Sequence of chain 1.A:
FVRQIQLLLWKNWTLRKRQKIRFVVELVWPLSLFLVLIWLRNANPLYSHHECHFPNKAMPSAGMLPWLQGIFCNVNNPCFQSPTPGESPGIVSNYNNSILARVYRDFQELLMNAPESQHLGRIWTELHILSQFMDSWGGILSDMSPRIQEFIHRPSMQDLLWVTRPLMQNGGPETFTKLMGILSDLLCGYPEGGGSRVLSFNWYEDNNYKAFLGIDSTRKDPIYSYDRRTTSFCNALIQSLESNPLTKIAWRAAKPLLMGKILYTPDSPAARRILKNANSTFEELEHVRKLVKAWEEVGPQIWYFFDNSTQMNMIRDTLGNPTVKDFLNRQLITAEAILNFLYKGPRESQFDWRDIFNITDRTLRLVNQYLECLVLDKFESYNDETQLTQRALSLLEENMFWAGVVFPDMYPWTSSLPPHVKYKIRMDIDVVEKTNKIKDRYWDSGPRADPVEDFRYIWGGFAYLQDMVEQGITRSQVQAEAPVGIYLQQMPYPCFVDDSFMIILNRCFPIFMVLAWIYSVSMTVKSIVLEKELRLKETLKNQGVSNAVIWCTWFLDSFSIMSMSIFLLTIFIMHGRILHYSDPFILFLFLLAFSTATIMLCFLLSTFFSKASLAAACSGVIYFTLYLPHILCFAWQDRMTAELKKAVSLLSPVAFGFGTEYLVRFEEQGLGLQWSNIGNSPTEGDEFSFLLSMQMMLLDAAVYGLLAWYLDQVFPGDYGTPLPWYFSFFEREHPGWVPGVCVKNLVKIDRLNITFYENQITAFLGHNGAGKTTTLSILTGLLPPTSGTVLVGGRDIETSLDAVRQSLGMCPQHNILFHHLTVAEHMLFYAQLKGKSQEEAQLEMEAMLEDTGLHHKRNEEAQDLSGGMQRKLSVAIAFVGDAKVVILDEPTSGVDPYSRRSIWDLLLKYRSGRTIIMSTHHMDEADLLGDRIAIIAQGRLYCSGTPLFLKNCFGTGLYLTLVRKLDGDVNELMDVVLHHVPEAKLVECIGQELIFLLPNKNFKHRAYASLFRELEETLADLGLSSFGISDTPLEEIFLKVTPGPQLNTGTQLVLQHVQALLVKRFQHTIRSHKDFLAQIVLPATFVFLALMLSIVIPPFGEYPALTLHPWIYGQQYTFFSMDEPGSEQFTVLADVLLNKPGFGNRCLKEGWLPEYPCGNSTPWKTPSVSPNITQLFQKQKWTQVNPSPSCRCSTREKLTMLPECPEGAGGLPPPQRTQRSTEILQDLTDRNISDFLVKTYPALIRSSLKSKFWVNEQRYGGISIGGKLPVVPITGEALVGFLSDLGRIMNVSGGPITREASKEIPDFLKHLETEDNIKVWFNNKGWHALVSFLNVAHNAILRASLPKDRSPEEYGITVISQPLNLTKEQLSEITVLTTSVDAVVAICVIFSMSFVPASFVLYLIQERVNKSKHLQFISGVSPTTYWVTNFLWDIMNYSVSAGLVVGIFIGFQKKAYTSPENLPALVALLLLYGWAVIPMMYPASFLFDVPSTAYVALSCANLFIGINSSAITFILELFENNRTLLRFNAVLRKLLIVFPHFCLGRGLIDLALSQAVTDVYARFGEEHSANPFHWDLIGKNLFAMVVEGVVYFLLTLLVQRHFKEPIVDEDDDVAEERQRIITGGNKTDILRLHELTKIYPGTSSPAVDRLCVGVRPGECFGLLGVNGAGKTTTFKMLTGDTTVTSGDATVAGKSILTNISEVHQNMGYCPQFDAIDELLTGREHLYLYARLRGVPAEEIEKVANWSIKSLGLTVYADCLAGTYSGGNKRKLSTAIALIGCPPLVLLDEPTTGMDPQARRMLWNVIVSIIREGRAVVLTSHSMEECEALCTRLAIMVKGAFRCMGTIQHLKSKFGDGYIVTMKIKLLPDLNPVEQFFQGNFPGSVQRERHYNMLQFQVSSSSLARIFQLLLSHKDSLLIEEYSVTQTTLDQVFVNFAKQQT

This small molecule binds to this protein.
Small molecule (SMILES): CC(=O)N[C@@H]1[C@@H](O)[C@H](O)[C@@H](CO)O[C@H]1O

Binding-site contacts:
Ligand atom C1 contacts residue ASN1469 of chain 1.A at 1.4 Å.
Ligand atom N2 contacts residue ASN1469 of chain 1.A at 3.4 Å (h-bond).
Ligand atom C3 contacts residue ASN1469 of chain 1.A at 3.7 Å.
Ligand atom C7 contacts residue ASN1469 of chain 1.A at 4.1 Å.
Ligand atom C5 contacts residue ASN1469 of chain 1.A at 3.6 Å.
Ligand atom C2 contacts residue ASN1469 of chain 1.A at 2.5 Å.
Ligand atom C4 contacts residue ASN1469 of chain 1.A at 4.3 Å.
Ligand atom O5 contacts residue ASN1469 of chain 1.A at 2.4 Å (h-bond).
Ligand atom O3 contacts residue ASN1469 of chain 1.A at 3.3 Å (h-bond).
Ligand atom C8 contacts residue ASN1469 of chain 1.A at 4.2 Å.